Sequence of chain 1.B:
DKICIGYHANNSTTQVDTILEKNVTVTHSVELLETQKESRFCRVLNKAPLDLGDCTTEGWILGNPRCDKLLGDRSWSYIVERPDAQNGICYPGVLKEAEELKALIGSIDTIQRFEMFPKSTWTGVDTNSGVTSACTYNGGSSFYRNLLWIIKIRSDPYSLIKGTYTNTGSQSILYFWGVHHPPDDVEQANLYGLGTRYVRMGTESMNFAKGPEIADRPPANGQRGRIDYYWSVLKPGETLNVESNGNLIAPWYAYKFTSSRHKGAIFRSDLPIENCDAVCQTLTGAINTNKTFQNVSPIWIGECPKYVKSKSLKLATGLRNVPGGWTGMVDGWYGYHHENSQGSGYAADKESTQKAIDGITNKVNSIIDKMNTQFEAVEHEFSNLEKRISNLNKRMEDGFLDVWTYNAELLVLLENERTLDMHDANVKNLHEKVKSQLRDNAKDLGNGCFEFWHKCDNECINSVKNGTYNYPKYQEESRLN

Binding-site contacts:
Ligand atom C1 contacts residue THR39 of chain 1.B at 4.1 Å.
Ligand atom C2 contacts residue LYS315 of chain 1.B at 4.0 Å.
Ligand atom O5 contacts residue ASN299 of chain 1.B at 2.4 Å (h-bond).
Ligand atom N2 contacts residue ASN299 of chain 1.B at 3.2 Å (h-bond).
Ligand atom C1 contacts residue SER314 of chain 1.B at 4.5 Å.
Ligand atom C8 contacts residue ASN299 of chain 1.B at 3.7 Å.
Ligand atom O6 contacts residue LYS315 of chain 1.B at 2.6 Å (salt-bridge).
Ligand atom O7 contacts residue ASN299 of chain 1.B at 4.1 Å.
Ligand atom C5 contacts residue ASN299 of chain 1.B at 3.7 Å.
Ligand atom C6 contacts residue LYS315 of chain 1.B at 3.4 Å.
Ligand atom O3 contacts residue LYS315 of chain 1.B at 4.2 Å.
Ligand atom C2 contacts residue ASN299 of chain 1.B at 2.6 Å.
Ligand atom O5 contacts residue THR39 of chain 1.B at 3.9 Å.
Ligand atom C4 contacts residue ASN299 of chain 1.B at 4.4 Å.
Ligand atom C5 contacts residue LYS315 of chain 1.B at 4.2 Å.
Ligand atom O5 contacts residue SER314 of chain 1.B at 4.4 Å.
Ligand atom O5 contacts residue LYS315 of chain 1.B at 3.6 Å.
Ligand atom C4 contacts residue LYS315 of chain 1.B at 4.5 Å.
Ligand atom O7 contacts residue LYS315 of chain 1.B at 3.4 Å (salt-bridge).
Ligand atom C1 contacts residue ASN299 of chain 1.B at 1.5 Å.
Ligand atom C3 contacts residue ASN299 of chain 1.B at 4.0 Å.
Ligand atom C6 contacts residue THR39 of chain 1.B at 4.2 Å.
Ligand atom C5 contacts residue THR39 of chain 1.B at 4.0 Å.
Ligand atom C8 contacts residue VAL300 of chain 1.B at 4.3 Å (hydrophobic).
Ligand atom C1 contacts residue LYS315 of chain 1.B at 4.2 Å.
Ligand atom C7 contacts residue LYS315 of chain 1.B at 4.3 Å.
Ligand atom O6 contacts residue THR39 of chain 1.B at 3.3 Å.
Ligand atom C7 contacts residue ASN299 of chain 1.B at 3.7 Å.

This protein binds this small molecule.
Small molecule (SMILES): CC(=O)N[C@@H]1[C@@H](O)[C@H](O)[C@@H](CO)O[C@H]1O